Sequence of chain 1.B:
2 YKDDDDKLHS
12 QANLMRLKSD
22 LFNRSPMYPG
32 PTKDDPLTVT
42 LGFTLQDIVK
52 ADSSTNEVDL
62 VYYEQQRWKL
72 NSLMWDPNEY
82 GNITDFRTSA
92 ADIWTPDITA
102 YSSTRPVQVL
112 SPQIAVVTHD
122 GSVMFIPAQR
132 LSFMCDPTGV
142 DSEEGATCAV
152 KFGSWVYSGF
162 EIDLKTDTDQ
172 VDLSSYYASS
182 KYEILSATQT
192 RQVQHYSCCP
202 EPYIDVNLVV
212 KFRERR

Binding-site contacts:
Ligand atom C9 contacts residue TRP156 of chain 1.A at 4.3 Å (hydrophobic).
Ligand atom C8 contacts residue TYR204 of chain 1.A at 4.2 Å (hydrophobic).
Ligand atom O5 contacts residue TYR197 of chain 1.A at 3.6 Å.
Ligand atom C16 contacts residue TYR197 of chain 1.A at 2.6 Å (hydrophobic).
Ligand atom C16 contacts residue TYR204 of chain 1.A at 3.0 Å (hydrophobic).
Ligand atom O17 contacts residue TYR197 of chain 1.A at 3.1 Å.
Ligand atom C3 contacts residue TYR197 of chain 1.A at 4.2 Å (hydrophobic).
Ligand atom C6 contacts residue TYR197 of chain 1.A at 3.9 Å (hydrophobic).
Ligand atom C7 contacts residue TYR102 of chain 1.A at 4.5 Å (hydrophobic).
Ligand atom C13 contacts residue TYR204 of chain 1.A at 4.3 Å (hydrophobic).
Ligand atom C8 contacts residue TYR102 of chain 1.A at 3.9 Å (hydrophobic).
Ligand atom C16 contacts residue GLN195 of chain 1.A at 3.6 Å.
Ligand atom C7 contacts residue TYR204 of chain 1.A at 3.3 Å (hydrophobic).
Ligand atom O17 contacts residue TYR204 of chain 1.A at 2.6 Å.
Ligand atom C6 contacts residue TYR204 of chain 1.A at 3.3 Å (hydrophobic).
Ligand atom N10 contacts residue TRP156 of chain 1.A at 3.9 Å.
Ligand atom C19 contacts residue TRP156 of chain 1.A at 2.9 Å (hydrophobic).
Ligand atom C13 contacts residue TYR197 of chain 1.A at 3.9 Å (hydrophobic).
Ligand atom C2 contacts residue SER176 of chain 1.B at 4.3 Å.
Ligand atom O18 contacts residue TYR197 of chain 1.A at 2.8 Å (h-bond).

This protein binds this small molecule.
Small molecule (SMILES): COc1ccc2c3c1O[C@H]1C[C@@H](O)C=C[C@@]31CCN(C)C2

Sequence of chain 1.A:
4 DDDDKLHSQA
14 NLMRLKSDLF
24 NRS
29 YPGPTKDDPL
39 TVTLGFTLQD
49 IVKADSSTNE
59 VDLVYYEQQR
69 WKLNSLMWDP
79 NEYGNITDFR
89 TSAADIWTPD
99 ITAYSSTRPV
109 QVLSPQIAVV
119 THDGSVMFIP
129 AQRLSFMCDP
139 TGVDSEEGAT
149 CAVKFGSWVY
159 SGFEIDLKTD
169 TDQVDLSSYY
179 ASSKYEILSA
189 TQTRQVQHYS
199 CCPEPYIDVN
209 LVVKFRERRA